Sequence of chain 1.B:
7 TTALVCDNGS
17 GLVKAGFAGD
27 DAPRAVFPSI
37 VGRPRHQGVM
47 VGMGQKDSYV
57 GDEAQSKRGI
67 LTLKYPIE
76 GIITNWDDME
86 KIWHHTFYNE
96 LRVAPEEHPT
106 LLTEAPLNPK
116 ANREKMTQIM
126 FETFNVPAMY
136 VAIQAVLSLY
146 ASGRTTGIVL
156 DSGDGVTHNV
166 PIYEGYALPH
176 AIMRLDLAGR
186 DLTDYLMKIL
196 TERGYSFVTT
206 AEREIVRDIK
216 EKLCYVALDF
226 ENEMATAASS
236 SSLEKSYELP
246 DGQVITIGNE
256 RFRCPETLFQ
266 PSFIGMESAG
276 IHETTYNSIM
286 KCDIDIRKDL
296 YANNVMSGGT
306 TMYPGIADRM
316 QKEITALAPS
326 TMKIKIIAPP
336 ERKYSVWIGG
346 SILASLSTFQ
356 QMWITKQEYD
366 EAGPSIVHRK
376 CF

Sequence of chain 1.D:
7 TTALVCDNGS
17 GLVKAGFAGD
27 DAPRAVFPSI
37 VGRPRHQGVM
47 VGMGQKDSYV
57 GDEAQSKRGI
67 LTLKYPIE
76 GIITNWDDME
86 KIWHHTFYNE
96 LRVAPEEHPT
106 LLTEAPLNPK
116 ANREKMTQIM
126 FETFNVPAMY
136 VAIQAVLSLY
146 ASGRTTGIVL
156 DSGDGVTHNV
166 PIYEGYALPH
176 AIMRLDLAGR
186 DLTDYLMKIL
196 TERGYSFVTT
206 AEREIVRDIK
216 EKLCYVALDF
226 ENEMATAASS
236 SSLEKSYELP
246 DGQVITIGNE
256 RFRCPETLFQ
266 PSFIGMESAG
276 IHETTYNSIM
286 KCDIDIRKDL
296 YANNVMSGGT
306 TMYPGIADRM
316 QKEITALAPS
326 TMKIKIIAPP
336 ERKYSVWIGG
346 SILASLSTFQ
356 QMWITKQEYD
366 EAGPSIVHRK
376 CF

Sequence of chain 1.A:
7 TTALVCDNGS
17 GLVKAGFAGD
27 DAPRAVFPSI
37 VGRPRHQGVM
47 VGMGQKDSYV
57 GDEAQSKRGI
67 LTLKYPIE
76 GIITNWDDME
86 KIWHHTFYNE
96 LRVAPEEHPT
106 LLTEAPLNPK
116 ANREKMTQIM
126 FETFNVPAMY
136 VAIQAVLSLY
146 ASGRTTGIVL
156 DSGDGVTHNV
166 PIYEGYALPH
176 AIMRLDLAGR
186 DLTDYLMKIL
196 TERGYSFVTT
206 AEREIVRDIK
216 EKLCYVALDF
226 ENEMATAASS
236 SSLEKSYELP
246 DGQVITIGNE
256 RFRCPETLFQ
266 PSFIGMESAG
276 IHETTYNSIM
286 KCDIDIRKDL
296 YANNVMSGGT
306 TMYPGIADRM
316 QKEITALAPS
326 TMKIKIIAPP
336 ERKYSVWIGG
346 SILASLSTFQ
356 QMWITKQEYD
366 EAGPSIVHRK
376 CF

The small molecule below binds the protein below.
Small molecule (SMILES): C[C@@H]1NC(=O)[C@H](C[C@@](C)(O)CO)NC(=O)[C@@H]2CC3=C(N=C4C=CC=CC43)SC[C@H](NC(=O)[C@H]([C@H](C)O)NC1=O)C(=O)N1C[C@H](O)C[C@H]1C(=O)N[C@@H](C)C(=O)N2

Binding-site contacts:
Ligand atom CH2 contacts residue ARG179 of chain 1.B at 4.1 Å.
Ligand atom CB contacts residue GLU74 of chain 1.B at 3.4 Å.
Ligand atom CB contacts residue SER201 of chain 1.A at 4.4 Å.
Ligand atom CA contacts residue GLN248 of chain 1.A at 4.3 Å.
Ligand atom CZ3 contacts residue PRO114 of chain 1.B at 3.7 Å (hydrophobic).
Ligand atom CE3 contacts residue PRO114 of chain 1.B at 4.3 Å (hydrophobic).
Ligand atom CZ2 contacts residue ARG179 of chain 1.B at 4.2 Å.
Ligand atom CB contacts residue TYR200 of chain 1.A at 3.8 Å (hydrophobic).
Ligand atom CZ3 contacts residue GLY199 of chain 1.A at 4.4 Å.
Ligand atom CG contacts residue SER201 of chain 1.A at 4.3 Å.
Ligand atom CB contacts residue GLY199 of chain 1.A at 3.7 Å.
Ligand atom CE2 contacts residue ILE77 of chain 1.B at 4.3 Å (hydrophobic).
Ligand atom CG2 contacts residue ILE289 of chain 1.D at 4.3 Å (hydrophobic).
Ligand atom OG1 contacts residue SER201 of chain 1.A at 3.0 Å (h-bond).
Ligand atom O contacts residue GLN248 of chain 1.A at 4.2 Å.
Ligand atom N contacts residue GLY199 of chain 1.A at 3.0 Å (h-bond).
Ligand atom CZ3 contacts residue THR196 of chain 1.A at 4.1 Å.
Ligand atom CB contacts residue GLN248 of chain 1.A at 4.3 Å.
Ligand atom CE3 contacts residue GLY199 of chain 1.A at 3.8 Å.
Ligand atom O contacts residue ILE77 of chain 1.B at 4.3 Å.
Ligand atom CD1 contacts residue ARG198 of chain 1.A at 3.8 Å.
Ligand atom CH2 contacts residue PRO114 of chain 1.B at 4.2 Å (hydrophobic).
Ligand atom CG2 contacts residue GLU207 of chain 1.A at 4.4 Å.
Ligand atom NE1 contacts residue SER201 of chain 1.A at 4.4 Å.
Ligand atom CA contacts residue GLY199 of chain 1.A at 4.4 Å.
Ligand atom N contacts residue GLY199 of chain 1.A at 3.8 Å.
Ligand atom C contacts residue GLY199 of chain 1.A at 4.1 Å.
Ligand atom O contacts residue SER201 of chain 1.A at 3.5 Å (h-bond).
Ligand atom CH2 contacts residue LEU112 of chain 1.B at 3.8 Å (hydrophobic).
Ligand atom CA contacts residue GLU74 of chain 1.B at 3.8 Å.
Ligand atom CZ3 contacts residue LEU112 of chain 1.B at 4.3 Å (hydrophobic).
Ligand atom CD2 contacts residue GLY199 of chain 1.A at 4.4 Å.
Ligand atom CB contacts residue GLY199 of chain 1.A at 3.5 Å.
Ligand atom CA contacts residue GLY199 of chain 1.A at 3.8 Å.
Ligand atom CD1 contacts residue SER201 of chain 1.A at 4.3 Å.
Ligand atom C contacts residue GLY199 of chain 1.A at 4.2 Å.
Ligand atom CG contacts residue GLY199 of chain 1.A at 4.3 Å.
Ligand atom CD2 contacts residue ILE77 of chain 1.B at 4.2 Å (hydrophobic).
Ligand atom O contacts residue SER201 of chain 1.A at 4.0 Å.
Ligand atom CB contacts residue ILE289 of chain 1.D at 4.2 Å (hydrophobic).